A protein and the small-molecule ligand that binds it are described below.
Small molecule (SMILES): CC(=O)N[C@@H]1[C@@H](O)[C@H](O)[C@@H](CO)O[C@H]1O

Binding-site contacts:
Ligand atom C1 contacts residue ASN376 of chain 1.A at 1.4 Å.
Ligand atom O6 contacts residue SER374 of chain 1.A at 4.2 Å.
Ligand atom C5 contacts residue ASN376 of chain 1.A at 3.6 Å.
Ligand atom O5 contacts residue ASN376 of chain 1.A at 2.4 Å (h-bond).
Ligand atom C8 contacts residue ASN376 of chain 1.A at 4.3 Å.
Ligand atom C3 contacts residue ASN376 of chain 1.A at 3.8 Å.
Ligand atom N2 contacts residue ASN376 of chain 1.A at 2.9 Å (h-bond).
Ligand atom C4 contacts residue ASN376 of chain 1.A at 4.2 Å.
Ligand atom C2 contacts residue ASN376 of chain 1.A at 2.5 Å.
Ligand atom C7 contacts residue ASN376 of chain 1.A at 3.8 Å.

Sequence of chain 1.A:
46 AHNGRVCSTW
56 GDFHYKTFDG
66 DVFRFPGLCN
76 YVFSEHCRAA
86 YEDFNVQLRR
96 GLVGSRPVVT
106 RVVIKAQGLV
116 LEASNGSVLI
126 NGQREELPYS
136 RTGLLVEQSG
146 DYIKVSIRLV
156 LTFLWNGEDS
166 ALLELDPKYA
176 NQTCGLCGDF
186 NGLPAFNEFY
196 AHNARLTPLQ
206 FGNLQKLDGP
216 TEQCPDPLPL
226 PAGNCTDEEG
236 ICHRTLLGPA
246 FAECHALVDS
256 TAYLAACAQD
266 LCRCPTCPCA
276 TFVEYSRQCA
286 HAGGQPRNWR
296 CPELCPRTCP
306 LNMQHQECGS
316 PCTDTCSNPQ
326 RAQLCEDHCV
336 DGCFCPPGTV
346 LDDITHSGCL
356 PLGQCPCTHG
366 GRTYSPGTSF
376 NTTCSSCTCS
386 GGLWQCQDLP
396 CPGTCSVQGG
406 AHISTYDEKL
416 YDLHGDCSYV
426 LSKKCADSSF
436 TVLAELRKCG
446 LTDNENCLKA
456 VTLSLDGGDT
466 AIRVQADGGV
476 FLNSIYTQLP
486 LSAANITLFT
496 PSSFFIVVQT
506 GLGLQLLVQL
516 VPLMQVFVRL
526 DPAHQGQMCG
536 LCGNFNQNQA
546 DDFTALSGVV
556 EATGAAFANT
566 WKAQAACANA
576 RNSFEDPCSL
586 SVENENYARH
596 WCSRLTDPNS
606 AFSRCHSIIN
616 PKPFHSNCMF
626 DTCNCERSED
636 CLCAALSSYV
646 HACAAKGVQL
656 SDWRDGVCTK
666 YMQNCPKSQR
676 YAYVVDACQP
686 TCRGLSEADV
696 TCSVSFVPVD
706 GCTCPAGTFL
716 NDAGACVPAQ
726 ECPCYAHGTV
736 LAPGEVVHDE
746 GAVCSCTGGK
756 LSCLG